This small molecule binds to this protein.
Small molecule (SMILES): Cc1cc(CCCOc2c(C)cc(-c3noc(C(F)(F)F)n3)cc2C)on1

Binding-site contacts:
Ligand atom F2 contacts residue PHE179 of chain 27.A at 3.6 Å.
Ligand atom C6B contacts residue LEU181 of chain 27.A at 3.5 Å (hydrophobic).
Ligand atom O1 contacts residue MET214 of chain 27.A at 3.3 Å.
Ligand atom N3A contacts residue PHE179 of chain 27.A at 3.2 Å.
Ligand atom N3A contacts residue LEU217 of chain 27.A at 3.6 Å.
Ligand atom F3 contacts residue ALA166 of chain 27.A at 3.2 Å.
Ligand atom CM3 contacts residue TYR190 of chain 27.A at 3.7 Å (hydrophobic).
Ligand atom CM6 contacts residue MET214 of chain 27.A at 3.4 Å (hydrophobic).
Ligand atom C4 contacts residue TYR190 of chain 27.A at 3.6 Å (hydrophobic).
Ligand atom F2 contacts residue VAL168 of chain 27.A at 2.9 Å.
Ligand atom O1 contacts residue LEU100 of chain 27.A at 3.7 Å.
Ligand atom C3 contacts residue LEU100 of chain 27.A at 3.6 Å (hydrophobic).
Ligand atom F1 contacts residue TYR142 of chain 27.A at 3.3 Å.
Ligand atom F3 contacts residue MET143 of chain 27.A at 3.3 Å.
Ligand atom C4 contacts residue LEU100 of chain 27.A at 3.7 Å (hydrophobic).
Ligand atom F1 contacts residue MET124 of chain 27.A at 3.5 Å.
Ligand atom CM4 contacts residue TYR142 of chain 27.A at 3.5 Å (hydrophobic).
Ligand atom O1B contacts residue ILE98 of chain 27.A at 3.1 Å.
Ligand atom F3 contacts residue TYR142 of chain 27.A at 2.6 Å.
Ligand atom C1B contacts residue LEU181 of chain 27.A at 3.8 Å (hydrophobic).
Ligand atom CM6 contacts residue TYR144 of chain 27.A at 3.6 Å (hydrophobic).
Ligand atom C2A contacts residue PHE179 of chain 27.A at 3.5 Å (hydrophobic).
Ligand atom F1 contacts residue LEU217 of chain 27.A at 3.3 Å.
Ligand atom CM3 contacts residue ASN212 of chain 27.A at 3.6 Å.
Ligand atom C3A contacts residue TYR144 of chain 27.A at 3.7 Å (hydrophobic).
Ligand atom C1B contacts residue ILE98 of chain 27.A at 3.7 Å (hydrophobic).
Ligand atom CM6 contacts residue LEU184 of chain 27.A at 3.4 Å (hydrophobic).
Ligand atom C5B contacts residue LEU181 of chain 27.A at 3.5 Å (hydrophobic).
Ligand atom N1A contacts residue TYR144 of chain 27.A at 3.3 Å.
Ligand atom F3 contacts residue TYR144 of chain 27.A at 3.2 Å.
Ligand atom CM2 contacts residue ILE122 of chain 27.A at 3.5 Å (hydrophobic).
Ligand atom O1A contacts residue TYR144 of chain 27.A at 3.3 Å.
Ligand atom C3A contacts residue PHE179 of chain 27.A at 3.4 Å (hydrophobic).
Ligand atom N1A contacts residue PHE179 of chain 27.A at 3.6 Å.
Ligand atom C5B contacts residue TYR144 of chain 27.A at 3.7 Å (hydrophobic).
Ligand atom C4B contacts residue LEU181 of chain 27.A at 3.8 Å (hydrophobic).
Ligand atom C2A contacts residue TYR144 of chain 27.A at 3.6 Å (hydrophobic).
Ligand atom C1C contacts residue MET214 of chain 27.A at 3.5 Å (hydrophobic).
Ligand atom F2 contacts residue TYR142 of chain 27.A at 3.6 Å.
Ligand atom N2 contacts residue LEU100 of chain 27.A at 3.8 Å.

Sequence of chain 27.A:
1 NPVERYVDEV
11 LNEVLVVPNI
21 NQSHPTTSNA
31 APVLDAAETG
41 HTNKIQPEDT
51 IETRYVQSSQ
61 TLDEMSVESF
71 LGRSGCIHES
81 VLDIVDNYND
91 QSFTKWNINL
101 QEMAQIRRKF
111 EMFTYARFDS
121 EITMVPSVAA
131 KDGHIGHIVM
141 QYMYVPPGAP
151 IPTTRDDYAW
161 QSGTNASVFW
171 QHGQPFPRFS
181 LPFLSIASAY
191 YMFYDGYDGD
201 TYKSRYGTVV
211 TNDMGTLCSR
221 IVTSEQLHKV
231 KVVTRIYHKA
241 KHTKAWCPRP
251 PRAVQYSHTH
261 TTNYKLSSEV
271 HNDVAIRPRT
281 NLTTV

Sequence of chain 27.C:
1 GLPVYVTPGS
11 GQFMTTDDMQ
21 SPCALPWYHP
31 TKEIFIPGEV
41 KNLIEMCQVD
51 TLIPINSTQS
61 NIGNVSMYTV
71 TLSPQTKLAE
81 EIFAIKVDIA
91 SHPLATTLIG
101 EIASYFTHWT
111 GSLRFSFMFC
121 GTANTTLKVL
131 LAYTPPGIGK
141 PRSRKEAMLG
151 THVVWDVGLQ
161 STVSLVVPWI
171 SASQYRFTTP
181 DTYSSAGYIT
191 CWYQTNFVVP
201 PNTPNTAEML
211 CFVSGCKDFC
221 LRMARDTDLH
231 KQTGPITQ